Binding-site contacts:
Ligand atom O6 contacts residue SER213 of chain 1.A at 3.8 Å.
Ligand atom C4 contacts residue ASN60 of chain 1.A at 4.3 Å.
Ligand atom C5 contacts residue SER213 of chain 1.A at 4.2 Å.
Ligand atom C5 contacts residue ASN60 of chain 1.A at 3.7 Å.
Ligand atom N2 contacts residue ASN60 of chain 1.A at 3.0 Å (h-bond).
Ligand atom O6 contacts residue TYR58 of chain 1.A at 3.6 Å.
Ligand atom C1 contacts residue ASN60 of chain 1.A at 1.5 Å.
Ligand atom C7 contacts residue ASN60 of chain 1.A at 3.8 Å.
Ligand atom C1 contacts residue SO41 of chain 1.R at 4.0 Å.
Ligand atom C2 contacts residue SO41 of chain 1.R at 4.2 Å.
Ligand atom C7 contacts residue SO41 of chain 1.R at 3.8 Å.
Ligand atom C6 contacts residue SER213 of chain 1.A at 4.2 Å.
Ligand atom C2 contacts residue ASN60 of chain 1.A at 2.7 Å.
Ligand atom O7 contacts residue ASN60 of chain 1.A at 4.2 Å.
Ligand atom N2 contacts residue SO41 of chain 1.R at 4.1 Å.
Ligand atom C3 contacts residue ASN60 of chain 1.A at 3.9 Å.
Ligand atom O4 contacts residue SER213 of chain 1.A at 4.0 Å.
Ligand atom O5 contacts residue ASN60 of chain 1.A at 2.4 Å (h-bond).
Ligand atom O7 contacts residue SO41 of chain 1.R at 3.5 Å (h-bond).

Sequence of chain 1.A:
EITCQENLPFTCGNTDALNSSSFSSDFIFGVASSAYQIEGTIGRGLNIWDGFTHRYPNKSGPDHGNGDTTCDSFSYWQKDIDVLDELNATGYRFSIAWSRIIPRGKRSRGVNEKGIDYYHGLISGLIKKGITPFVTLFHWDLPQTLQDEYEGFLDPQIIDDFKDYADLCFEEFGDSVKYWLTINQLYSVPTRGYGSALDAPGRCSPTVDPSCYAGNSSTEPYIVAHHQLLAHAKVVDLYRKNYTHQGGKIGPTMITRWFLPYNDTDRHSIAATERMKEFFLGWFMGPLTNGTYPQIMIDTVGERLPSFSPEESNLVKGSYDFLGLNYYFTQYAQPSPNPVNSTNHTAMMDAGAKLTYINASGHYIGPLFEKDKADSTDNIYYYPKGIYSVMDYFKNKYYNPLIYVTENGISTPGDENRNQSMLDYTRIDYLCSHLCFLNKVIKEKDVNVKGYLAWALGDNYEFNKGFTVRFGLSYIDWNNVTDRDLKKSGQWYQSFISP

A small-molecule ligand and the protein it binds are described below.
Small molecule (SMILES): CC(=O)N[C@@H]1[C@@H](O)[C@H](O)[C@@H](CO)O[C@H]1O